The protein below binds the small molecule below.
Small molecule (SMILES): CC(=O)N[C@@H]1[C@@H](O)[C@H](O)[C@@H](CO)O[C@H]1O

Sequence of chain 44.F:
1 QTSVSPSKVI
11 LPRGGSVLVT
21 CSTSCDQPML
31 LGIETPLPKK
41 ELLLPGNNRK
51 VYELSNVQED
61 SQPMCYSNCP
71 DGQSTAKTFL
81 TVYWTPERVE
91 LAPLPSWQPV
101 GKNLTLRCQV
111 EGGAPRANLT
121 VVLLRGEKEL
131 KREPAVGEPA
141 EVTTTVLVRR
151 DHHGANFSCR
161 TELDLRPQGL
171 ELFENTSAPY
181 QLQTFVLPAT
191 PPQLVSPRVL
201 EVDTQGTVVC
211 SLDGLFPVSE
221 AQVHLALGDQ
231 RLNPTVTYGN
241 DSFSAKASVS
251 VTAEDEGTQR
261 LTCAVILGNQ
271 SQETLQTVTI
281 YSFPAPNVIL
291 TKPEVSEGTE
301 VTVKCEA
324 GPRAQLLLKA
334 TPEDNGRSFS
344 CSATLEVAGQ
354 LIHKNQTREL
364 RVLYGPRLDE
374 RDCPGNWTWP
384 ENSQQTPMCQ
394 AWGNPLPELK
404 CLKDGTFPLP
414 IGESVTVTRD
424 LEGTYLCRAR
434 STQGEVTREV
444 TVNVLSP

Binding-site contacts:
Ligand atom O7 contacts residue ASN118 of chain 44.F at 3.5 Å (h-bond).
Ligand atom C6 contacts residue ASN118 of chain 44.F at 4.0 Å.
Ligand atom O5 contacts residue ASN118 of chain 44.F at 1.8 Å (h-bond).
Ligand atom C5 contacts residue ALA117 of chain 44.F at 4.2 Å (hydrophobic).
Ligand atom N2 contacts residue PRO167 of chain 44.F at 4.0 Å.
Ligand atom O7 contacts residue ALA117 of chain 44.F at 4.5 Å.
Ligand atom C1 contacts residue GLN168 of chain 44.F at 4.0 Å.
Ligand atom C4 contacts residue ASN118 of chain 44.F at 3.8 Å.
Ligand atom O6 contacts residue ALA117 of chain 44.F at 2.3 Å.
Ligand atom C1 contacts residue PRO167 of chain 44.F at 4.4 Å (hydrophobic).
Ligand atom O5 contacts residue GLN168 of chain 44.F at 4.0 Å.
Ligand atom C3 contacts residue ASN118 of chain 44.F at 3.8 Å.
Ligand atom C8 contacts residue PRO167 of chain 44.F at 3.7 Å (hydrophobic).
Ligand atom C5 contacts residue ASN118 of chain 44.F at 3.2 Å.
Ligand atom C7 contacts residue PRO167 of chain 44.F at 3.9 Å (hydrophobic).
Ligand atom C8 contacts residue ASP164 of chain 44.F at 4.5 Å.
Ligand atom O5 contacts residue ALA117 of chain 44.F at 3.5 Å (h-bond).
Ligand atom C1 contacts residue ASN118 of chain 44.F at 1.6 Å.
Ligand atom C1 contacts residue ALA117 of chain 44.F at 3.9 Å (hydrophobic).
Ligand atom O6 contacts residue ASN118 of chain 44.F at 4.0 Å.
Ligand atom C6 contacts residue ALA117 of chain 44.F at 3.6 Å (hydrophobic).
Ligand atom C4 contacts residue ALA117 of chain 44.F at 4.2 Å (hydrophobic).
Ligand atom C7 contacts residue ASN118 of chain 44.F at 3.9 Å.
Ligand atom C2 contacts residue ASN118 of chain 44.F at 2.7 Å.
Ligand atom C2 contacts residue ALA117 of chain 44.F at 4.0 Å (hydrophobic).
Ligand atom C5 contacts residue GLN168 of chain 44.F at 4.5 Å.
Ligand atom N2 contacts residue ASN118 of chain 44.F at 3.6 Å.